The small molecule below binds the protein below.
Small molecule (SMILES): CC(=O)N[C@@H]1[C@@H](O)[C@H](O)[C@@H](CO)O[C@H]1O

Binding-site contacts:
Ligand atom O6 contacts residue ASN306 of chain 1.E at 4.3 Å.
Ligand atom O5 contacts residue TRP362 of chain 1.E at 4.2 Å.
Ligand atom C8 contacts residue ASN306 of chain 1.E at 4.5 Å.
Ligand atom O5 contacts residue ASN306 of chain 1.E at 2.2 Å (h-bond).
Ligand atom O6 contacts residue TRP362 of chain 1.E at 4.5 Å.
Ligand atom C2 contacts residue ASN306 of chain 1.E at 2.3 Å.
Ligand atom O7 contacts residue ASN306 of chain 1.E at 3.1 Å (h-bond).
Ligand atom C6 contacts residue ASN306 of chain 1.E at 4.5 Å.
Ligand atom O5 contacts residue GLU307 of chain 1.E at 4.3 Å.
Ligand atom C6 contacts residue TRP362 of chain 1.E at 3.9 Å (hydrophobic).
Ligand atom C1 contacts residue ASN306 of chain 1.E at 1.4 Å.
Ligand atom C3 contacts residue ASN306 of chain 1.E at 3.6 Å.
Ligand atom O7 contacts residue LYS302 of chain 1.E at 4.0 Å.
Ligand atom C6 contacts residue GLU307 of chain 1.E at 4.2 Å.
Ligand atom C8 contacts residue LYS302 of chain 1.E at 4.5 Å.
Ligand atom C4 contacts residue ASN306 of chain 1.E at 4.0 Å.
Ligand atom N2 contacts residue ASN306 of chain 1.E at 2.9 Å (h-bond).
Ligand atom O6 contacts residue GLU307 of chain 1.E at 2.8 Å (salt-bridge).
Ligand atom C7 contacts residue ASN306 of chain 1.E at 3.2 Å.
Ligand atom C5 contacts residue ASN306 of chain 1.E at 3.6 Å.

Sequence of chain 1.E:
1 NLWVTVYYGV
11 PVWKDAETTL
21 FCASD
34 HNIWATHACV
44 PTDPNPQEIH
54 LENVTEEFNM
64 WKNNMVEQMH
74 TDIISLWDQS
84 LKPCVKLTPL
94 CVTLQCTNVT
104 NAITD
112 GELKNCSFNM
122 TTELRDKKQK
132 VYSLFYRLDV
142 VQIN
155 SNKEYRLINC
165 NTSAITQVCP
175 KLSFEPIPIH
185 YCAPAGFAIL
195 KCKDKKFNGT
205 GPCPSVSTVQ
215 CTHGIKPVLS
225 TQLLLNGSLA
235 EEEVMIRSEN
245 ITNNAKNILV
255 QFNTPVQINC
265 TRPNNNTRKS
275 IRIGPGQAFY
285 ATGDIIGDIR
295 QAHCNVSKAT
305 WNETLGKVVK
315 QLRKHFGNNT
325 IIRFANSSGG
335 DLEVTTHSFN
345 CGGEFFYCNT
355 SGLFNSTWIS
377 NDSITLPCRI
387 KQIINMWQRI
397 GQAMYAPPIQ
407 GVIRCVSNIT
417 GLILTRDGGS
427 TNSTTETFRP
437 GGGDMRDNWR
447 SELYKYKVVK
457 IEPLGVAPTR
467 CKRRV